Binding-site contacts:
Ligand atom O2' contacts residue ALA120 of chain 1.D at 2.6 Å (h-bond).
Ligand atom O4' contacts residue THR305 of chain 1.D at 3.6 Å.
Ligand atom C5 contacts residue SER163 of chain 1.D at 3.4 Å.
Ligand atom C4 contacts residue LEU125 of chain 1.D at 3.6 Å (hydrophobic).
Ligand atom C5 contacts residue PRO122 of chain 1.D at 3.3 Å (hydrophobic).
Ligand atom O2A contacts residue SER163 of chain 1.D at 3.5 Å.
Ligand atom C8' contacts residue TRP96 of chain 1.D at 3.5 Å (hydrophobic).
Ligand atom C4 contacts residue PRO122 of chain 1.D at 3.0 Å (hydrophobic).
Ligand atom O1B contacts residue GLY165 of chain 1.D at 2.9 Å (h-bond).
Ligand atom C8' contacts residue GOL1 of chain 1.S at 3.6 Å.
Ligand atom O4 contacts residue ASP124 of chain 1.D at 3.3 Å (salt-bridge).
Ligand atom O1B contacts residue GOL1 of chain 1.S at 2.5 Å (h-bond).
Ligand atom O3B contacts residue ILE328 of chain 1.D at 2.9 Å (h-bond).
Ligand atom C3' contacts residue PO41 of chain 1.R at 3.6 Å.
Ligand atom O4' contacts residue ASP306 of chain 1.D at 2.6 Å (salt-bridge).
Ligand atom N3 contacts residue ASP124 of chain 1.D at 2.9 Å (salt-bridge).
Ligand atom O2A contacts residue VAL164 of chain 1.D at 2.8 Å (h-bond).
Ligand atom N3 contacts residue PRO122 of chain 1.D at 3.2 Å (h-bond).
Ligand atom PB contacts residue GOL1 of chain 1.S at 3.4 Å.
Ligand atom O4 contacts residue HIS126 of chain 1.D at 3.6 Å.
Ligand atom O4' contacts residue PHE329 of chain 1.D at 3.4 Å.
Ligand atom N2' contacts residue PO41 of chain 1.R at 2.8 Å (h-bond).
Ligand atom O4 contacts residue VAL123 of chain 1.D at 3.2 Å.
Ligand atom O3' contacts residue ASP306 of chain 1.D at 3.0 Å (salt-bridge).
Ligand atom O3' contacts residue ASN24 of chain 1.D at 3.3 Å (h-bond).
Ligand atom O2 contacts residue PRO122 of chain 1.D at 3.4 Å.
Ligand atom C7' contacts residue ASN24 of chain 1.D at 3.2 Å.
Ligand atom O4 contacts residue LEU125 of chain 1.D at 2.9 Å (h-bond).
Ligand atom C8' contacts residue PO41 of chain 1.R at 3.5 Å.
Ligand atom O7' contacts residue TRP96 of chain 1.D at 3.5 Å.
Ligand atom O4 contacts residue PRO122 of chain 1.D at 3.3 Å (h-bond).
Ligand atom O1A contacts residue SER163 of chain 1.D at 2.5 Å (h-bond).
Ligand atom O3' contacts residue PO41 of chain 1.R at 3.0 Å (h-bond).
Ligand atom O2B contacts residue GOL1 of chain 1.S at 2.6 Å (h-bond).
Ligand atom N3 contacts residue LEU125 of chain 1.D at 3.5 Å.
Ligand atom C8' contacts residue ASN24 of chain 1.D at 3.6 Å.
Ligand atom O2' contacts residue ARG121 of chain 1.D at 3.5 Å.
Ligand atom C4' contacts residue ASP306 of chain 1.D at 3.6 Å.
Ligand atom O2B contacts residue ARG121 of chain 1.D at 3.0 Å (salt-bridge).
Ligand atom O7' contacts residue ASN24 of chain 1.D at 3.0 Å.

A protein and the small-molecule ligand that binds it are described below.
Small molecule (SMILES): CC(=O)N[C@H]1[C@@H](O[P](=O)(O)O[P](=O)(O)OC[C@H]2O[C@@H](n3ccc(=O)[nH]c3=O)[C@H](O)[C@@H]2O)O[C@H](CO)[C@@H](O)[C@@H]1O

Sequence of chain 1.D:
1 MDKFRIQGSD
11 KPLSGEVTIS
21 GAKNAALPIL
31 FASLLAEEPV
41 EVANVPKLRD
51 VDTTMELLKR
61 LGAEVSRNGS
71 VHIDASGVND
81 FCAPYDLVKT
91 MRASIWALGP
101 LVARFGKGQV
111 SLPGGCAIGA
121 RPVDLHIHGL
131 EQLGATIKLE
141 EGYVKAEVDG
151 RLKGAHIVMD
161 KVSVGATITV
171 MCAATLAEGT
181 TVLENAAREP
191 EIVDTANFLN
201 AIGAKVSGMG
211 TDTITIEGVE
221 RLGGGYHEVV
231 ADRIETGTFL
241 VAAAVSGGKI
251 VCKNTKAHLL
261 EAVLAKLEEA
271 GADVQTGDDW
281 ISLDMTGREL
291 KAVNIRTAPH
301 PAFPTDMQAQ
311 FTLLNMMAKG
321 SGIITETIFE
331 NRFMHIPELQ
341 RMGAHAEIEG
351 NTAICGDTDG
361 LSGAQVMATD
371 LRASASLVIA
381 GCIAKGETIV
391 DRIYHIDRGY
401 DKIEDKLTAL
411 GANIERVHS